Binding-site contacts:
Ligand atom C7 contacts residue SER311 of chain 1.B at 3.7 Å.
Ligand atom C4 contacts residue ASN283 of chain 1.B at 4.2 Å.
Ligand atom N2 contacts residue SER311 of chain 1.B at 4.4 Å.
Ligand atom O6 contacts residue ARG558 of chain 1.B at 4.1 Å.
Ligand atom O5 contacts residue ASN283 of chain 1.B at 2.4 Å (h-bond).
Ligand atom O7 contacts residue SER311 of chain 1.B at 3.4 Å (h-bond).
Ligand atom C8 contacts residue THR312 of chain 1.B at 3.9 Å.
Ligand atom C1 contacts residue ASN283 of chain 1.B at 1.4 Å.
Ligand atom C3 contacts residue ASN283 of chain 1.B at 3.8 Å.
Ligand atom O5 contacts residue ALA281 of chain 1.B at 4.2 Å.
Ligand atom C5 contacts residue ASN283 of chain 1.B at 3.7 Å.
Ligand atom C8 contacts residue ILE310 of chain 1.B at 4.3 Å (hydrophobic).
Ligand atom O7 contacts residue ASN283 of chain 1.B at 3.8 Å.
Ligand atom C7 contacts residue ASN283 of chain 1.B at 3.6 Å.
Ligand atom N2 contacts residue ASN283 of chain 1.B at 2.9 Å (h-bond).
Ligand atom C7 contacts residue THR312 of chain 1.B at 4.3 Å.
Ligand atom C2 contacts residue ASN283 of chain 1.B at 2.5 Å.
Ligand atom O7 contacts residue THR312 of chain 1.B at 3.5 Å.
Ligand atom C8 contacts residue SER311 of chain 1.B at 4.0 Å.

Sequence of chain 1.B:
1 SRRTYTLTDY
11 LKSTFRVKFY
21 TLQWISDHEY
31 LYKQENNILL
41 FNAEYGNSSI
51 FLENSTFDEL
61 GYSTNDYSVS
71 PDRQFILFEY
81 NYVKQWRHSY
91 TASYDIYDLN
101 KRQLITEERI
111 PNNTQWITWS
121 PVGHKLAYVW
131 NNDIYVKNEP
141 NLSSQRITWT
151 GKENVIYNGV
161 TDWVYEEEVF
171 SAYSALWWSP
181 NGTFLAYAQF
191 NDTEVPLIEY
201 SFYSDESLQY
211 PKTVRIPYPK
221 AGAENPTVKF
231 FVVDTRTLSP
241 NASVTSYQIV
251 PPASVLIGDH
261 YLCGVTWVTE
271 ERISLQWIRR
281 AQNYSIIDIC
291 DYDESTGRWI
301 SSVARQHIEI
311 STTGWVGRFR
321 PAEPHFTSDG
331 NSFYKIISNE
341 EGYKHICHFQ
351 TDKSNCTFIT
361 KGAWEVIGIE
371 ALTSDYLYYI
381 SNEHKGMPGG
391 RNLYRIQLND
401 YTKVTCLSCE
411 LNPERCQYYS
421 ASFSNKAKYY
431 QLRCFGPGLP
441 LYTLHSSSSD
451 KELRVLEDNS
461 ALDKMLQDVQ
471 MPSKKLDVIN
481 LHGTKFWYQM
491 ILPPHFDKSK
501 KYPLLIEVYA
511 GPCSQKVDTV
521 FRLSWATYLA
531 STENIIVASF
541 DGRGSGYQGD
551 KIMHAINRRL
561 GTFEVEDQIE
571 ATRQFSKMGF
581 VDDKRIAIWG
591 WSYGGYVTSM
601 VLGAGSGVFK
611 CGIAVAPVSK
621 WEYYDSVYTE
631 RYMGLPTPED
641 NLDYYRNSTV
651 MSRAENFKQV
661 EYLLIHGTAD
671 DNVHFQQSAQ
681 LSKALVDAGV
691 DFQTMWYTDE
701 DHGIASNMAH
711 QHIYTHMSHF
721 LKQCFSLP

This protein binds this small molecule.
Small molecule (SMILES): CC(=O)N[C@@H]1[C@@H](O)[C@H](O)[C@@H](CO)O[C@H]1O